This protein binds this small molecule.
Small molecule (SMILES): C[C@@H](O)[C@@H](C)O

Sequence of chain 1.A:
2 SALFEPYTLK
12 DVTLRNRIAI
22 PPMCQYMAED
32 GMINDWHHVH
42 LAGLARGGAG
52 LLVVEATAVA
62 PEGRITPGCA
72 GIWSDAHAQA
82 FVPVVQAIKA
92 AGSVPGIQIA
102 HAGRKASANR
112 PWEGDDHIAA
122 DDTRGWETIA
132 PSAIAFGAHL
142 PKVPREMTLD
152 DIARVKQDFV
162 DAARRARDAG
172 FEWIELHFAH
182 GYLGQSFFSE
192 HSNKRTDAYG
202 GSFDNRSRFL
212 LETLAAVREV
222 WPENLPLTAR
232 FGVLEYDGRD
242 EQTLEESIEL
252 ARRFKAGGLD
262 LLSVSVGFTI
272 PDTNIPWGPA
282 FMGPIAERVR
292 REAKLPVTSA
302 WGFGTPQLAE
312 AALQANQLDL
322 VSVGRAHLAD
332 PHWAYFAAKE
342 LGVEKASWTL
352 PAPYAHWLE

Binding-site contacts:
Ligand atom O5 contacts residue HIS181 of chain 1.A at 3.6 Å (h-bond).
Ligand atom O6 contacts residue FMN1 of chain 1.J at 3.3 Å.
Ligand atom C1 contacts residue TRP278 of chain 1.A at 4.0 Å (hydrophobic).
Ligand atom C4 contacts residue SER300 of chain 1.A at 4.2 Å.
Ligand atom C4 contacts residue SER266 of chain 1.A at 3.1 Å.
Ligand atom C2 contacts residue HIS181 of chain 1.A at 4.2 Å.
Ligand atom O6 contacts residue TRP302 of chain 1.A at 3.1 Å.
Ligand atom C1 contacts residue PHE269 of chain 1.A at 3.5 Å (hydrophobic).
Ligand atom C3 contacts residue FMN1 of chain 1.J at 3.5 Å.
Ligand atom C2 contacts residue TRP302 of chain 1.A at 4.3 Å (hydrophobic).
Ligand atom O5 contacts residue ARG231 of chain 1.A at 4.2 Å.
Ligand atom C3 contacts residue TRP302 of chain 1.A at 4.2 Å (hydrophobic).
Ligand atom O5 contacts residue SER266 of chain 1.A at 4.1 Å.
Ligand atom C4 contacts residue FMN1 of chain 1.J at 4.0 Å.
Ligand atom C2 contacts residue PHE269 of chain 1.A at 4.3 Å (hydrophobic).
Ligand atom C3 contacts residue ARG231 of chain 1.A at 4.2 Å.
Ligand atom O5 contacts residue FMN1 of chain 1.J at 2.8 Å (h-bond).
Ligand atom O6 contacts residue ALA301 of chain 1.A at 2.9 Å (h-bond).
Ligand atom C3 contacts residue ALA301 of chain 1.A at 3.8 Å (hydrophobic).
Ligand atom C4 contacts residue ALA301 of chain 1.A at 3.8 Å (hydrophobic).
Ligand atom C3 contacts residue SER266 of chain 1.A at 3.8 Å.
Ligand atom C4 contacts residue ARG231 of chain 1.A at 3.6 Å.
Ligand atom C4 contacts residue VAL265 of chain 1.A at 3.9 Å (hydrophobic).
Ligand atom C2 contacts residue FMN1 of chain 1.J at 3.6 Å.
Ligand atom C2 contacts residue SER266 of chain 1.A at 3.8 Å.
Ligand atom C1 contacts residue TRP302 of chain 1.A at 3.8 Å (hydrophobic).